Sequence of chain 2.A:
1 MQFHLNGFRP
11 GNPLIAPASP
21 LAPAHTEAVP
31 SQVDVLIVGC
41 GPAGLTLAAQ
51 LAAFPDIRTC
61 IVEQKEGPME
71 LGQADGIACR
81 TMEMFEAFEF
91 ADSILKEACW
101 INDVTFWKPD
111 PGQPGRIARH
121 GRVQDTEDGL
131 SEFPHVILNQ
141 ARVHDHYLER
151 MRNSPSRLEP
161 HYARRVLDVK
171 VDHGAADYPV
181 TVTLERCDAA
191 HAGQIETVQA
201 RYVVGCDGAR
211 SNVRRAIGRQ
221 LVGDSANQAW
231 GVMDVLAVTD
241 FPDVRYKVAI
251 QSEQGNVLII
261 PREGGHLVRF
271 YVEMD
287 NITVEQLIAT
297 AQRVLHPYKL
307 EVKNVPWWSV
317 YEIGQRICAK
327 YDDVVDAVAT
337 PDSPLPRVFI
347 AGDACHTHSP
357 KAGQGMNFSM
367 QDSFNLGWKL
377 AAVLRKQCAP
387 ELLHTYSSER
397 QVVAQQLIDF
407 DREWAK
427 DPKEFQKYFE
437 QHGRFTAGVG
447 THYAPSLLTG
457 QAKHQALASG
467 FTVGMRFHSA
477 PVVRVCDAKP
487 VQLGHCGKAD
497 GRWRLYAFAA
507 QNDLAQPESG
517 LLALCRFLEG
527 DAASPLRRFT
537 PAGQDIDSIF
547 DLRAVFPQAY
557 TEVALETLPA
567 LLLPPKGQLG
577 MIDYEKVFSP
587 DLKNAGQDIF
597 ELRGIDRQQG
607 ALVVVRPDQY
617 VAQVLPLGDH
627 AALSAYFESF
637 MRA

This protein binds this small molecule.
Small molecule (SMILES): O=C(O)c1cccc(O)c1

Binding-site contacts:
Ligand atom C1' contacts residue HIS135 of chain 2.A at 3.3 Å.
Ligand atom O1' contacts residue HIS135 of chain 2.A at 2.6 Å (h-bond).
Ligand atom C1 contacts residue ILE260 of chain 2.A at 3.8 Å (hydrophobic).
Ligand atom C2 contacts residue ILE260 of chain 2.A at 3.6 Å (hydrophobic).
Ligand atom C4 contacts residue TYR271 of chain 2.A at 3.2 Å (hydrophobic).
Ligand atom C4 contacts residue ILE260 of chain 2.A at 4.1 Å (hydrophobic).
Ligand atom O3 contacts residue TYR271 of chain 2.A at 2.5 Å (h-bond).
Ligand atom C6 contacts residue LEU258 of chain 2.A at 4.5 Å (hydrophobic).
Ligand atom C3 contacts residue ASP75 of chain 2.A at 3.4 Å.
Ligand atom C1 contacts residue LYS247 of chain 2.A at 4.2 Å.
Ligand atom C6 contacts residue ILE260 of chain 2.A at 4.1 Å (hydrophobic).
Ligand atom C6 contacts residue LYS247 of chain 2.A at 3.8 Å.
Ligand atom O3 contacts residue GLY76 of chain 2.A at 4.4 Å.
Ligand atom C1' contacts residue ILE260 of chain 2.A at 4.4 Å (hydrophobic).
Ligand atom C4 contacts residue LEU258 of chain 2.A at 4.2 Å (hydrophobic).
Ligand atom O2' contacts residue HIS135 of chain 2.A at 2.8 Å.
Ligand atom O3 contacts residue ILE260 of chain 2.A at 3.9 Å.
Ligand atom C3 contacts residue TYR271 of chain 2.A at 3.2 Å (hydrophobic).
Ligand atom C1' contacts residue ILE137 of chain 2.A at 4.2 Å (hydrophobic).
Ligand atom C5 contacts residue ILE260 of chain 2.A at 4.3 Å (hydrophobic).
Ligand atom O3 contacts residue ARG269 of chain 2.A at 4.1 Å.
Ligand atom C1' contacts residue GLY76 of chain 2.A at 4.4 Å.
Ligand atom O1' contacts residue ILE77 of chain 2.A at 4.4 Å.
Ligand atom O1' contacts residue GLY76 of chain 2.A at 3.3 Å.
Ligand atom O2' contacts residue LYS247 of chain 2.A at 2.8 Å (salt-bridge).
Ligand atom C1' contacts residue LYS247 of chain 2.A at 3.8 Å.
Ligand atom C5 contacts residue LEU258 of chain 2.A at 3.8 Å (hydrophobic).
Ligand atom C2 contacts residue GLY76 of chain 2.A at 4.0 Å.
Ligand atom C2 contacts residue ILE137 of chain 2.A at 4.3 Å (hydrophobic).
Ligand atom O1' contacts residue ILE137 of chain 2.A at 3.6 Å.
Ligand atom C2 contacts residue ASP75 of chain 2.A at 3.5 Å.
Ligand atom O3 contacts residue ASP75 of chain 2.A at 2.5 Å (salt-bridge).
Ligand atom C3 contacts residue ILE260 of chain 2.A at 3.8 Å (hydrophobic).